Binding-site contacts:
Ligand atom O1B contacts residue DA81 of chain 2.D at 2.8 Å (h-bond).
Ligand atom O3' contacts residue ARG127 of chain 2.A at 2.9 Å (salt-bridge).
Ligand atom C4' contacts residue ASP241 of chain 2.A at 3.4 Å.
Ligand atom O3D contacts residue ASP150 of chain 2.A at 3.3 Å.
Ligand atom C2 contacts residue TYR65 of chain 2.A at 3.5 Å (hydrophobic).
Ligand atom O2' contacts residue ASP150 of chain 2.A at 3.1 Å (salt-bridge).
Ligand atom O2D contacts residue PHE60 of chain 2.A at 2.6 Å (h-bond).
Ligand atom O6' contacts residue HIS240 of chain 2.A at 2.9 Å (h-bond).
Ligand atom PA contacts residue MN1 of chain 2.C at 3.4 Å.
Ligand atom C4' contacts residue SER124 of chain 2.A at 3.3 Å.
Ligand atom O1A contacts residue ASP150 of chain 2.A at 3.2 Å (salt-bridge).
Ligand atom O3' contacts residue ALA207 of chain 2.A at 3.2 Å (h-bond).
Ligand atom C3' contacts residue ASP150 of chain 2.A at 3.5 Å.
Ligand atom O2D contacts residue VAL151 of chain 2.A at 3.5 Å.
Ligand atom PB contacts residue MN1 of chain 2.C at 3.2 Å.
Ligand atom O3' contacts residue ASP150 of chain 2.A at 2.9 Å (salt-bridge).
Ligand atom O2A contacts residue ARG291 of chain 2.A at 2.9 Å (salt-bridge).
Ligand atom O3D contacts residue VAL151 of chain 2.A at 3.2 Å (h-bond).
Ligand atom O1B contacts residue LYS285 of chain 2.A at 3.2 Å (salt-bridge).
Ligand atom O2 contacts residue TYR65 of chain 2.A at 3.4 Å.
Ligand atom O2 contacts residue PHE60 of chain 2.A at 3.4 Å (h-bond).
Ligand atom O3A contacts residue ARG291 of chain 2.A at 3.5 Å (salt-bridge).
Ligand atom O2' contacts residue ALA207 of chain 2.A at 3.2 Å.
Ligand atom O1A contacts residue MN1 of chain 2.C at 2.2 Å.
Ligand atom O2A contacts residue TYR65 of chain 2.A at 2.8 Å (h-bond).
Ligand atom O3' contacts residue GLY206 of chain 2.A at 3.0 Å.
Ligand atom N3 contacts residue TYR65 of chain 2.A at 3.2 Å.
Ligand atom C4 contacts residue TYR65 of chain 2.A at 3.2 Å (hydrophobic).
Ligand atom O2B contacts residue MN1 of chain 2.C at 2.0 Å.
Ligand atom O4' contacts residue ASP241 of chain 2.A at 2.7 Å (salt-bridge).
Ligand atom N3 contacts residue ILE62 of chain 2.A at 2.8 Å (h-bond).
Ligand atom O1A contacts residue ASP152 of chain 2.A at 3.0 Å (salt-bridge).
Ligand atom O2 contacts residue ILE62 of chain 2.A at 2.8 Å (h-bond).
Ligand atom O2B contacts residue ASP150 of chain 2.A at 3.1 Å (salt-bridge).
Ligand atom O6' contacts residue TRP120 of chain 2.A at 3.4 Å.
Ligand atom C2D contacts residue PHE60 of chain 2.A at 3.4 Å (hydrophobic).
Ligand atom O1B contacts residue ARG291 of chain 2.A at 2.9 Å (salt-bridge).
Ligand atom O4 contacts residue TYR65 of chain 2.A at 3.4 Å.
Ligand atom C6' contacts residue HIS240 of chain 2.A at 3.5 Å.
Ligand atom O3D contacts residue ASP152 of chain 2.A at 2.8 Å (salt-bridge).

Sequence of chain 2.A:
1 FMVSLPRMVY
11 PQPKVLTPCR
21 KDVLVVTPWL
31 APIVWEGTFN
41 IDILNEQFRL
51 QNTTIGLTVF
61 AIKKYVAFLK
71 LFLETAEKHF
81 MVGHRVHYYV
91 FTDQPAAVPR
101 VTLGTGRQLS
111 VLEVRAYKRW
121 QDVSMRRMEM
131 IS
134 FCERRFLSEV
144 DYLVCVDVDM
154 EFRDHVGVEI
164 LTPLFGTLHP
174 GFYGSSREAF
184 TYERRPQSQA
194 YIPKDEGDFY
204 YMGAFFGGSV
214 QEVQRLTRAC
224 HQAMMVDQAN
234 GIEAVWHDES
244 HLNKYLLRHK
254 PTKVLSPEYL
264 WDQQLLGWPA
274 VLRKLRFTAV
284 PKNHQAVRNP

The protein below binds the small molecule below.
Small molecule (SMILES): O=c1ccn([C@@H]2O[C@H](CO[P](=O)(O)O[P](=O)(O)O[C@H]3O[C@H](CO)[C@H](O)[C@H](O)[C@H]3O)[C@@H](O)[C@H]2O)c(=O)[nH]1